Binding-site contacts:
Ligand atom O7 contacts residue ASN457 of chain 1.B at 3.0 Å (h-bond).
Ligand atom C7 contacts residue ASN457 of chain 1.B at 3.2 Å.
Ligand atom C7 contacts residue VAL221 of chain 1.B at 4.0 Å (hydrophobic).
Ligand atom C8 contacts residue ASN457 of chain 1.B at 4.3 Å.
Ligand atom C8 contacts residue LEU455 of chain 1.B at 3.6 Å (hydrophobic).
Ligand atom C3 contacts residue ASN457 of chain 1.B at 3.8 Å.
Ligand atom C5 contacts residue ASN457 of chain 1.B at 3.7 Å.
Ligand atom C4 contacts residue ASN457 of chain 1.B at 4.2 Å.
Ligand atom O7 contacts residue VAL221 of chain 1.B at 3.8 Å.
Ligand atom C2 contacts residue ASN457 of chain 1.B at 2.5 Å.
Ligand atom N2 contacts residue ASN457 of chain 1.B at 2.9 Å (h-bond).
Ligand atom O5 contacts residue ASN457 of chain 1.B at 2.4 Å (h-bond).
Ligand atom C8 contacts residue VAL221 of chain 1.B at 3.8 Å (hydrophobic).
Ligand atom C1 contacts residue ASN457 of chain 1.B at 1.4 Å.

Sequence of chain 1.B:
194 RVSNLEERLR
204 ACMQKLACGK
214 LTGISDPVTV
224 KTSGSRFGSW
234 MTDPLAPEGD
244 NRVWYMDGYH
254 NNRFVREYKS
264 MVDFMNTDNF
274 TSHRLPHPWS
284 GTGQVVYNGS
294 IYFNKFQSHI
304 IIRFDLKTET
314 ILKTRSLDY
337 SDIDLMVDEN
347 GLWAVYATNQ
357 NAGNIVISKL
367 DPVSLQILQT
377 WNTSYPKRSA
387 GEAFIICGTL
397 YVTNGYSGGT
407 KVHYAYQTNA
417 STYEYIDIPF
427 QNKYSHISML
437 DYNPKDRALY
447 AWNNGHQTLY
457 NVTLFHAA

The protein below binds the small molecule below.
Small molecule (SMILES): CC(=O)N[C@@H]1[C@@H](O)[C@H](O)[C@@H](CO)O[C@H]1O